A protein and the small-molecule ligand that binds it are described below.
Small molecule (SMILES): C=C(C)[C@H]1CN[C@H](C(=O)O)[C@H]1CC(=O)O

Sequence of chain 1.B:
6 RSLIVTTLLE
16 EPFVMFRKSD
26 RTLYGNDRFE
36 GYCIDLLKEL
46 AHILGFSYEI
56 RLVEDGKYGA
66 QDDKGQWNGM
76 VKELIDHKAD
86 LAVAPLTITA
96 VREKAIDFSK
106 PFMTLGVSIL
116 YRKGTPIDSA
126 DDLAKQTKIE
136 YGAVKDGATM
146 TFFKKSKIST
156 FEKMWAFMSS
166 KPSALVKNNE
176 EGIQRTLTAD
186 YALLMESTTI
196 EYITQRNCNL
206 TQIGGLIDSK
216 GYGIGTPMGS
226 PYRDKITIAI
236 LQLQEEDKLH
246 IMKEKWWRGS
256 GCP

Binding-site contacts:
Ligand atom C contacts residue ARG97 of chain 1.B at 3.3 Å.
Ligand atom CB contacts residue GLU191 of chain 1.B at 4.3 Å.
Ligand atom CA contacts residue THR92 of chain 1.B at 3.5 Å.
Ligand atom CD1 contacts residue TYR63 of chain 1.B at 3.3 Å (hydrophobic).
Ligand atom CG contacts residue TYR63 of chain 1.B at 3.5 Å (hydrophobic).
Ligand atom O contacts residue TYR63 of chain 1.B at 4.0 Å.
Ligand atom CD1 contacts residue ASN174 of chain 1.B at 3.2 Å.
Ligand atom N contacts residue TYR217 of chain 1.B at 4.0 Å.
Ligand atom CD contacts residue PRO90 of chain 1.B at 3.3 Å (hydrophobic).
Ligand atom O contacts residue ARG97 of chain 1.B at 2.7 Å (salt-bridge).
Ligand atom CD contacts residue GLU191 of chain 1.B at 3.8 Å.
Ligand atom CD2 contacts residue TYR63 of chain 1.B at 3.5 Å (hydrophobic).
Ligand atom N contacts residue THR92 of chain 1.B at 3.4 Å (h-bond).
Ligand atom N contacts residue GLU191 of chain 1.B at 3.2 Å (salt-bridge).
Ligand atom C contacts residue ALA143 of chain 1.B at 3.8 Å (hydrophobic).
Ligand atom CG2 contacts residue TYR63 of chain 1.B at 3.3 Å (hydrophobic).
Ligand atom OD2 contacts residue GLU191 of chain 1.B at 4.0 Å.
Ligand atom CG2 contacts residue ASN174 of chain 1.B at 4.2 Å.
Ligand atom OXT contacts residue ALA143 of chain 1.B at 2.9 Å (h-bond).
Ligand atom CG1 contacts residue GLU191 of chain 1.B at 4.0 Å.
Ligand atom CD2 contacts residue VAL139 of chain 1.B at 3.7 Å (hydrophobic).
Ligand atom C contacts residue THR92 of chain 1.B at 3.5 Å.
Ligand atom CB1 contacts residue GLU191 of chain 1.B at 3.7 Å.
Ligand atom OD1 contacts residue GLY142 of chain 1.B at 3.6 Å.
Ligand atom CG1 contacts residue ALA143 of chain 1.B at 4.2 Å (hydrophobic).
Ligand atom CA contacts residue GLU191 of chain 1.B at 3.5 Å.
Ligand atom OD1 contacts residue ALA143 of chain 1.B at 3.0 Å (h-bond).
Ligand atom CG1 contacts residue THR144 of chain 1.B at 3.3 Å.
Ligand atom OXT contacts residue ARG97 of chain 1.B at 2.8 Å (salt-bridge).
Ligand atom O contacts residue THR92 of chain 1.B at 3.1 Å (h-bond).
Ligand atom N contacts residue PRO90 of chain 1.B at 2.9 Å (h-bond).
Ligand atom OD2 contacts residue THR144 of chain 1.B at 2.7 Å (h-bond).
Ligand atom CA contacts residue PRO90 of chain 1.B at 4.2 Å (hydrophobic).
Ligand atom CA contacts residue ALA143 of chain 1.B at 4.3 Å (hydrophobic).
Ligand atom O contacts residue PRO90 of chain 1.B at 3.6 Å.
Ligand atom CD1 contacts residue GLU15 of chain 1.B at 3.6 Å.
Ligand atom O contacts residue LEU91 of chain 1.B at 3.9 Å.
Ligand atom OXT contacts residue GLY142 of chain 1.B at 3.8 Å.
Ligand atom OD1 contacts residue THR144 of chain 1.B at 3.0 Å (h-bond).
Ligand atom CD contacts residue TYR63 of chain 1.B at 3.6 Å (hydrophobic).